This small molecule binds to this protein.
Small molecule (SMILES): CC(=O)N[C@@H]1[C@@H](O)[C@H](O)[C@@H](CO)O[C@H]1O

Binding-site contacts:
Ligand atom C1 contacts residue SER156 of chain 5.E at 4.5 Å.
Ligand atom C1 contacts residue SER157 of chain 5.E at 4.2 Å.
Ligand atom O7 contacts residue ASN154 of chain 5.E at 4.0 Å.
Ligand atom O5 contacts residue SER157 of chain 5.E at 3.9 Å.
Ligand atom C7 contacts residue ASN154 of chain 5.E at 3.6 Å.
Ligand atom N2 contacts residue ASN154 of chain 5.E at 2.9 Å (h-bond).
Ligand atom C2 contacts residue ASN154 of chain 5.E at 2.5 Å.
Ligand atom C3 contacts residue ASN154 of chain 5.E at 3.8 Å.
Ligand atom C1 contacts residue ASN154 of chain 5.E at 1.4 Å.
Ligand atom C5 contacts residue ASN154 of chain 5.E at 3.6 Å.
Ligand atom O5 contacts residue ASN154 of chain 5.E at 2.4 Å (h-bond).
Ligand atom C8 contacts residue ASN154 of chain 5.E at 4.0 Å.
Ligand atom C4 contacts residue ASN154 of chain 5.E at 4.2 Å.

Sequence of chain 5.E:
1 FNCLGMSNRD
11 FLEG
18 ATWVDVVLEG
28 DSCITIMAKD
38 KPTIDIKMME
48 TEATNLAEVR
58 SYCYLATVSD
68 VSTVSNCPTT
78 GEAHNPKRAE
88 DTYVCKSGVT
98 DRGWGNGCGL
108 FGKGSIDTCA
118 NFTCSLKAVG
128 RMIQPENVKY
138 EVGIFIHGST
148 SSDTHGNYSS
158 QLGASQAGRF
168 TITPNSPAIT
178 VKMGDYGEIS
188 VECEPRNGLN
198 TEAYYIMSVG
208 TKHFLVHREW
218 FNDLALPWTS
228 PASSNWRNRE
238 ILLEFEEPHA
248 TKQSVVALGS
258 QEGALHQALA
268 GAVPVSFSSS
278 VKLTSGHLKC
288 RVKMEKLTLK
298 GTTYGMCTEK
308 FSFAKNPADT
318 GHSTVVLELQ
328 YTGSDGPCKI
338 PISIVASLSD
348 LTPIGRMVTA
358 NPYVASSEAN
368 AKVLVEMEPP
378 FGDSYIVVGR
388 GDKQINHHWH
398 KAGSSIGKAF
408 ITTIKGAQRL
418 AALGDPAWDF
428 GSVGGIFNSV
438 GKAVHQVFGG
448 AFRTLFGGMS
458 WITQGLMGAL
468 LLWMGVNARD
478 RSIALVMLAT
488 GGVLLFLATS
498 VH